The protein below binds the small molecule below.
Small molecule (SMILES): CC(=O)N[C@@H]1[C@@H](O)[C@H](O)[C@@H](CO)O[C@H]1O

Binding-site contacts:
Ligand atom C3 contacts residue ASN153 of chain 1.A at 3.8 Å.
Ligand atom C4 contacts residue ASN153 of chain 1.A at 4.2 Å.
Ligand atom C1 contacts residue ASN153 of chain 1.A at 1.4 Å.
Ligand atom O5 contacts residue ASN153 of chain 1.A at 2.3 Å (h-bond).
Ligand atom C5 contacts residue ASN153 of chain 1.A at 3.6 Å.
Ligand atom C6 contacts residue LYS2 of chain 1.A at 4.4 Å.
Ligand atom C2 contacts residue ASN153 of chain 1.A at 2.5 Å.
Ligand atom C8 contacts residue ASN153 of chain 1.A at 4.3 Å.
Ligand atom O6 contacts residue LYS2 of chain 1.A at 3.2 Å (salt-bridge).
Ligand atom O5 contacts residue LYS2 of chain 1.A at 4.4 Å.
Ligand atom C7 contacts residue ASN153 of chain 1.A at 3.2 Å.
Ligand atom O7 contacts residue GLN226 of chain 1.A at 3.0 Å (h-bond).
Ligand atom C8 contacts residue SER204 of chain 1.A at 4.3 Å.
Ligand atom C7 contacts residue GLN226 of chain 1.A at 3.8 Å.
Ligand atom C8 contacts residue GLN226 of chain 1.A at 4.0 Å.
Ligand atom O7 contacts residue ASN153 of chain 1.A at 3.2 Å (h-bond).
Ligand atom N2 contacts residue ASN153 of chain 1.A at 2.9 Å (h-bond).

Sequence of chain 1.A:
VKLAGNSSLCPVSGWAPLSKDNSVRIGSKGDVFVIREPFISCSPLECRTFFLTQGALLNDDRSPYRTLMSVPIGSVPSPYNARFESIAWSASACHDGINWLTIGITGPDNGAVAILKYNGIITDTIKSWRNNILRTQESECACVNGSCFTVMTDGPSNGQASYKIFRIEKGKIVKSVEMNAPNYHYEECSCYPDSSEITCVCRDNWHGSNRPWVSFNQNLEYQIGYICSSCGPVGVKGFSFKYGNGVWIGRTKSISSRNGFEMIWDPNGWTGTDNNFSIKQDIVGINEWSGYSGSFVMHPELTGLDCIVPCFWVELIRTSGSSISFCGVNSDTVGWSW